Binding-site contacts:
Ligand atom C2 contacts residue ASN654 of chain 1.B at 2.5 Å.
Ligand atom C3 contacts residue ASN654 of chain 1.B at 3.8 Å.
Ligand atom C7 contacts residue ASN654 of chain 1.B at 3.8 Å.
Ligand atom C1 contacts residue ASN654 of chain 1.B at 1.4 Å.
Ligand atom N2 contacts residue ASN654 of chain 1.B at 2.9 Å (h-bond).
Ligand atom C5 contacts residue ASN654 of chain 1.B at 3.6 Å.
Ligand atom O7 contacts residue ASN654 of chain 1.B at 4.3 Å.
Ligand atom O5 contacts residue ASN654 of chain 1.B at 2.4 Å (h-bond).
Ligand atom C8 contacts residue HIS652 of chain 1.B at 3.6 Å.
Ligand atom C4 contacts residue ASN654 of chain 1.B at 4.2 Å.

The small molecule below binds the protein below.
Small molecule (SMILES): CC(=O)N[C@@H]1[C@@H](O)[C@H](O)[C@@H](CO)O[C@H]1O

Sequence of chain 1.B:
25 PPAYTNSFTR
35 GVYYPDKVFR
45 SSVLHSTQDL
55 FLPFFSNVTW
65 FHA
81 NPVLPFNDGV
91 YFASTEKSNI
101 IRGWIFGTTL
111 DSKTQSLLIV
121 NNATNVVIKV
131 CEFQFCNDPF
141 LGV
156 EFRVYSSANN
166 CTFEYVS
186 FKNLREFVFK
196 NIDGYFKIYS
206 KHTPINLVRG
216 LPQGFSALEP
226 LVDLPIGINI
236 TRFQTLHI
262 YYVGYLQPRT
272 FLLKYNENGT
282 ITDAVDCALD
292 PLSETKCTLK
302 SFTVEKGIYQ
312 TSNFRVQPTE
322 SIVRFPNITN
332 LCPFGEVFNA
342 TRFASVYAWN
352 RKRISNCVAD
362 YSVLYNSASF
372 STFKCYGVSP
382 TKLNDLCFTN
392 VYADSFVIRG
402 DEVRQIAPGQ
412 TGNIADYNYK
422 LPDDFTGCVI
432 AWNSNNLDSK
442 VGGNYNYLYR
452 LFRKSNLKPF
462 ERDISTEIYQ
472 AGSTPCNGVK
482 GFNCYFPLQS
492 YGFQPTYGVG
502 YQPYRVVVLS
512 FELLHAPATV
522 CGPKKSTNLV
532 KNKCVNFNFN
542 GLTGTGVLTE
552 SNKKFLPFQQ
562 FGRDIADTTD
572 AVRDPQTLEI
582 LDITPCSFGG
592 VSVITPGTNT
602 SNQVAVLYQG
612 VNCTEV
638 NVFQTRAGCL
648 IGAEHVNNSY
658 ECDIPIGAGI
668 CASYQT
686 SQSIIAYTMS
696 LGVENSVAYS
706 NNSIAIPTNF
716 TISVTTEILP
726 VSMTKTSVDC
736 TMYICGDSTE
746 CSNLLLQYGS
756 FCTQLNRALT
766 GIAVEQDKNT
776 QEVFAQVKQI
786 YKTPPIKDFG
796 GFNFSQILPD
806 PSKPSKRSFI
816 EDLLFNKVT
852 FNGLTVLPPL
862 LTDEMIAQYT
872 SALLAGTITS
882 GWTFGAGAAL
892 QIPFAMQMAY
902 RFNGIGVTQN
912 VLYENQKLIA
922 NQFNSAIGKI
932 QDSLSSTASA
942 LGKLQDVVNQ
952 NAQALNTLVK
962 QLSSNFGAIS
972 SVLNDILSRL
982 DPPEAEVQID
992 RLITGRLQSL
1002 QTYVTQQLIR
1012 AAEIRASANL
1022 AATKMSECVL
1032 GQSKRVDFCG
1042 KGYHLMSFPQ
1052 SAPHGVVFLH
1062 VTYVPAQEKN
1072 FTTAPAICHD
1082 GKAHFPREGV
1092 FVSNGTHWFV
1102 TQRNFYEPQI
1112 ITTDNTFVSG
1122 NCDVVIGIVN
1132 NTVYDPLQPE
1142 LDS